The small molecule below binds the protein below.
Small molecule (SMILES): CCCN(c1cc2cc(c1)C(=O)N[C@H](CN[C@@H](C(=O)/N=C/C(C)C)[C@H](C)O)Cc1cccc(c1)CCCC2)S(C)(=O)=O

Sequence of chain 1.A:
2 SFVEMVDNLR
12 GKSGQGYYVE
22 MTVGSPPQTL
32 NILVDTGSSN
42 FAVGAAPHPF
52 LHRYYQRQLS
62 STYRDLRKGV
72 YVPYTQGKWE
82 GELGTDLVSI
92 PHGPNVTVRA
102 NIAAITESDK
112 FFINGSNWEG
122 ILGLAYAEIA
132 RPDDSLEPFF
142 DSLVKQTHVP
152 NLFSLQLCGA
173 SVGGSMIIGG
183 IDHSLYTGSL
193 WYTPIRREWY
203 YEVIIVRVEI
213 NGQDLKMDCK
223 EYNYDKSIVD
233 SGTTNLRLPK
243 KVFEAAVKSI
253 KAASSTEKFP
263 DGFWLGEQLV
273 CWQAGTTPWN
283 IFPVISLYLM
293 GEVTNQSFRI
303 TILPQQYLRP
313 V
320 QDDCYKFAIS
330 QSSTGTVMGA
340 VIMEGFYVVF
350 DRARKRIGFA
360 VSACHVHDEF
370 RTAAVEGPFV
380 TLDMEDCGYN

Binding-site contacts:
Ligand atom N07 contacts residue ASP232 of chain 1.A at 2.4 Å (salt-bridge).
Ligand atom C24 contacts residue GLN16 of chain 1.A at 3.6 Å.
Ligand atom N03 contacts residue GLY234 of chain 1.A at 3.1 Å (h-bond).
Ligand atom C28 contacts residue GLN77 of chain 1.A at 3.4 Å.
Ligand atom C08 contacts residue ASP232 of chain 1.A at 3.3 Å.
Ligand atom O41 contacts residue SER329 of chain 1.A at 3.1 Å (h-bond).
Ligand atom C29 contacts residue GLN77 of chain 1.A at 3.6 Å.
Ligand atom C22 contacts residue GLY15 of chain 1.A at 3.6 Å.
Ligand atom C36 contacts residue THR76 of chain 1.A at 3.6 Å.
Ligand atom C28 contacts residue PHE112 of chain 1.A at 3.7 Å (hydrophobic).
Ligand atom O01 contacts residue THR76 of chain 1.A at 3.4 Å.
Ligand atom O41 contacts residue ARG239 of chain 1.A at 3.2 Å.
Ligand atom O41 contacts residue ASN237 of chain 1.A at 3.4 Å (h-bond).
Ligand atom C17 contacts residue PRO74 of chain 1.A at 3.3 Å (hydrophobic).
Ligand atom C06 contacts residue ASP232 of chain 1.A at 3.5 Å.
Ligand atom O01 contacts residue GLN77 of chain 1.A at 3.5 Å (h-bond).
Ligand atom C42 contacts residue THR235 of chain 1.A at 3.6 Å.
Ligand atom C23 contacts residue GLY15 of chain 1.A at 3.6 Å.
Ligand atom O39 contacts residue THR235 of chain 1.A at 3.4 Å.
Ligand atom C22 contacts residue THR236 of chain 1.A at 3.5 Å.
Ligand atom C05 contacts residue ASP36 of chain 1.A at 3.3 Å.
Ligand atom C02 contacts residue GLY234 of chain 1.A at 3.6 Å.
Ligand atom C23 contacts residue GLN77 of chain 1.A at 3.4 Å.
Ligand atom O39 contacts residue ASN237 of chain 1.A at 3.0 Å (h-bond).
Ligand atom C31 contacts residue LEU34 of chain 1.A at 3.4 Å (hydrophobic).
Ligand atom C40 contacts residue ASN237 of chain 1.A at 3.6 Å.
Ligand atom O39 contacts residue THR236 of chain 1.A at 3.3 Å (h-bond).
Ligand atom C09 contacts residue ASP232 of chain 1.A at 3.2 Å.
Ligand atom O18 contacts residue THR76 of chain 1.A at 2.9 Å (h-bond).
Ligand atom C19 contacts residue GLY234 of chain 1.A at 3.6 Å.
Ligand atom C06 contacts residue ASP36 of chain 1.A at 3.2 Å.
Ligand atom N13 contacts residue GLY38 of chain 1.A at 2.9 Å (h-bond).
Ligand atom C37 contacts residue GLN77 of chain 1.A at 3.6 Å.
Ligand atom C31 contacts residue GLY234 of chain 1.A at 3.4 Å.
Ligand atom C20 contacts residue GLY234 of chain 1.A at 3.2 Å.
Ligand atom O18 contacts residue TYR75 of chain 1.A at 3.0 Å.
Ligand atom C16 contacts residue GLY38 of chain 1.A at 3.5 Å.
Ligand atom C14 contacts residue TYR75 of chain 1.A at 3.6 Å (hydrophobic).
Ligand atom O10 contacts residue THR76 of chain 1.A at 2.6 Å (h-bond).
Ligand atom C26 contacts residue LEU34 of chain 1.A at 3.5 Å (hydrophobic).